Binding-site contacts:
Ligand atom O contacts residue THR143 of chain 2.A at 3.5 Å.
Ligand atom CA contacts residue ARG146 of chain 2.A at 3.6 Å.
Ligand atom OH contacts residue TYR155 of chain 2.A at 3.3 Å.
Ligand atom CN contacts residue TYR7 of chain 2.A at 3.4 Å (hydrophobic).
Ligand atom CG1 contacts residue ASN77 of chain 2.A at 3.7 Å.
Ligand atom CG contacts residue TYR7 of chain 2.A at 3.7 Å (hydrophobic).
Ligand atom CE1 contacts residue ASN77 of chain 2.A at 3.5 Å.
Ligand atom CD1 contacts residue TYR84 of chain 2.A at 3.0 Å (hydrophobic).
Ligand atom O contacts residue THR80 of chain 2.A at 3.7 Å.
Ligand atom CB contacts residue ASN77 of chain 2.A at 2.8 Å.
Ligand atom CB contacts residue THR80 of chain 2.A at 3.2 Å.
Ligand atom CD1 contacts residue TYR123 of chain 2.A at 3.7 Å (hydrophobic).
Ligand atom O contacts residue LYS66 of chain 2.A at 3.1 Å (salt-bridge).
Ligand atom N contacts residue ARG146 of chain 2.A at 3.4 Å (salt-bridge).
Ligand atom CZ contacts residue ASN77 of chain 2.A at 3.5 Å.
Ligand atom N contacts residue ASN77 of chain 2.A at 2.8 Å (h-bond).
Ligand atom OG1 contacts residue TYR84 of chain 2.A at 3.7 Å.
Ligand atom O1 contacts residue HIS9 of chain 2.A at 3.0 Å (h-bond).
Ligand atom C contacts residue ASN77 of chain 2.A at 3.4 Å.
Ligand atom CD1 contacts residue THR143 of chain 2.A at 3.5 Å.
Ligand atom N contacts residue ASN77 of chain 2.A at 2.5 Å (h-bond).
Ligand atom CD1 contacts residue SER73 of chain 2.A at 3.2 Å.
Ligand atom CD2 contacts residue TRP97 of chain 2.A at 3.1 Å (hydrophobic).
Ligand atom CE1 contacts residue SER73 of chain 2.A at 3.2 Å.
Ligand atom O contacts residue ASN77 of chain 2.A at 3.2 Å (h-bond).
Ligand atom N contacts residue TYR159 of chain 2.A at 2.9 Å (h-bond).
Ligand atom C contacts residue ASN77 of chain 2.A at 3.3 Å.
Ligand atom CD2 contacts residue THR143 of chain 2.A at 3.4 Å.
Ligand atom O contacts residue LEU147 of chain 2.A at 3.7 Å.
Ligand atom N contacts residue TYR114 of chain 2.A at 3.5 Å (h-bond).
Ligand atom O1 contacts residue VAL99 of chain 2.A at 3.6 Å.
Ligand atom O contacts residue TRP97 of chain 2.A at 3.0 Å (h-bond).
Ligand atom CA contacts residue ASN77 of chain 2.A at 2.9 Å.
Ligand atom CE contacts residue TYR22 of chain 2.A at 3.5 Å (hydrophobic).
Ligand atom CG contacts residue LEU63 of chain 2.A at 3.5 Å (hydrophobic).
Ligand atom OG1 contacts residue ARG146 of chain 2.A at 3.1 Å (salt-bridge).
Ligand atom CG1 contacts residue THR152 of chain 2.A at 3.7 Å.
Ligand atom CN contacts residue TYR159 of chain 2.A at 2.8 Å (hydrophobic).
Ligand atom CG contacts residue THR143 of chain 2.A at 3.3 Å.
Ligand atom CG2 contacts residue THR152 of chain 2.A at 3.5 Å.

The small molecule below binds the protein below.
Small molecule (SMILES): CC[C@H](C)[C@H](NC(=O)[C@H](CC(N)=O)NC(=O)[C@@H](NC(=O)[C@H](Cc1ccccc1)NC(=O)[C@H](Cc1ccc(O)cc1)NC(=O)[C@H](CCSC)NC=O)[C@@H](C)CC)C(=O)N[C@@H](CC(C)C)C(=O)N[C@H](C(=O)N[C@@H](CC(C)C)C(=O)O)[C@@H](C)O

Sequence of chain 2.A:
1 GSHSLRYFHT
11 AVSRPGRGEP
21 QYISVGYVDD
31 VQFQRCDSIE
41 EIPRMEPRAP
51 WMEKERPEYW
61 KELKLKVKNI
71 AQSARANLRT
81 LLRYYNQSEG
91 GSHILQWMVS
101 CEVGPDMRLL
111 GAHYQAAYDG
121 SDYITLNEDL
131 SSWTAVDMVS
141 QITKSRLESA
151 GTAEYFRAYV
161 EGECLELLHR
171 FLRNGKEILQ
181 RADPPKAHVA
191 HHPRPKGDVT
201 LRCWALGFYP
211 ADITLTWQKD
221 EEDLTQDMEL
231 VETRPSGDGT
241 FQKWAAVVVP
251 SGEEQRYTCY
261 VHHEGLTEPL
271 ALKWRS